Binding-site contacts:
Ligand atom C20 contacts residue GLU148 of chain 1.A at 3.2 Å.
Ligand atom O2 contacts residue TYR325 of chain 1.A at 3.4 Å (h-bond).
Ligand atom C16 contacts residue ARG72 of chain 1.A at 3.7 Å.
Ligand atom O15 contacts residue ARG72 of chain 1.A at 2.5 Å (salt-bridge).
Ligand atom C15 contacts residue ARG72 of chain 1.A at 3.6 Å.
Ligand atom O19 contacts residue ARG76 of chain 1.A at 3.7 Å.
Ligand atom C17 contacts residue TRP99 of chain 1.A at 3.4 Å (hydrophobic).
Ligand atom C16 contacts residue TRP99 of chain 1.A at 3.6 Å (hydrophobic).
Ligand atom C6 contacts residue GLU39 of chain 1.A at 3.4 Å.
Ligand atom O19 contacts residue ASP71 of chain 1.A at 3.2 Å (salt-bridge).
Ligand atom C7 contacts residue TYR325 of chain 1.A at 3.3 Å (hydrophobic).
Ligand atom C10 contacts residue ILE143 of chain 1.A at 3.6 Å (hydrophobic).
Ligand atom C1 contacts residue ARG291 of chain 1.A at 3.5 Å.
Ligand atom C3 contacts residue GLU198 of chain 1.A at 3.9 Å.
Ligand atom C17 contacts residue GLU148 of chain 1.A at 3.6 Å.
Ligand atom O15 contacts residue ASP71 of chain 1.A at 3.6 Å.
Ligand atom O20 contacts residue GLU198 of chain 1.A at 2.6 Å (salt-bridge).
Ligand atom C4 contacts residue GLU198 of chain 1.A at 3.8 Å.
Ligand atom C1 contacts residue TYR325 of chain 1.A at 3.0 Å (hydrophobic).
Ligand atom O2 contacts residue ARG291 of chain 1.A at 2.9 Å (salt-bridge).
Ligand atom C11 contacts residue ILE143 of chain 1.A at 3.5 Å (hydrophobic).
Ligand atom O19 contacts residue TRP99 of chain 1.A at 2.8 Å (h-bond).
Ligand atom C20 contacts residue GLU198 of chain 1.A at 3.4 Å.
Ligand atom C15 contacts residue ASP71 of chain 1.A at 3.8 Å.
Ligand atom C7 contacts residue ASP71 of chain 1.A at 3.5 Å.
Ligand atom O20 contacts residue GLU148 of chain 1.A at 3.7 Å.
Ligand atom O2 contacts residue ARG213 of chain 1.A at 3.3 Å (salt-bridge).
Ligand atom C7 contacts residue ARG38 of chain 1.A at 3.6 Å.
Ligand atom O1 contacts residue ARG291 of chain 1.A at 2.9 Å (salt-bridge).
Ligand atom C19 contacts residue TRP99 of chain 1.A at 3.2 Å (hydrophobic).
Ligand atom C3 contacts residue TYR325 of chain 1.A at 3.1 Å (hydrophobic).
Ligand atom C6 contacts residue ASP71 of chain 1.A at 3.3 Å.
Ligand atom O1 contacts residue ARG38 of chain 1.A at 2.8 Å (salt-bridge).
Ligand atom C4 contacts residue TYR325 of chain 1.A at 3.9 Å (hydrophobic).
Ligand atom C2 contacts residue TYR325 of chain 1.A at 2.8 Å (hydrophobic).
Ligand atom C11 contacts residue ARG145 of chain 1.A at 3.4 Å.
Ligand atom C7 contacts residue GLU39 of chain 1.A at 3.5 Å.
Ligand atom C18 contacts residue GLU148 of chain 1.A at 3.8 Å.
Ligand atom O1 contacts residue TYR325 of chain 1.A at 3.5 Å (h-bond).
Ligand atom C14 contacts residue ARG213 of chain 1.A at 3.5 Å.

Sequence of chain 1.A:
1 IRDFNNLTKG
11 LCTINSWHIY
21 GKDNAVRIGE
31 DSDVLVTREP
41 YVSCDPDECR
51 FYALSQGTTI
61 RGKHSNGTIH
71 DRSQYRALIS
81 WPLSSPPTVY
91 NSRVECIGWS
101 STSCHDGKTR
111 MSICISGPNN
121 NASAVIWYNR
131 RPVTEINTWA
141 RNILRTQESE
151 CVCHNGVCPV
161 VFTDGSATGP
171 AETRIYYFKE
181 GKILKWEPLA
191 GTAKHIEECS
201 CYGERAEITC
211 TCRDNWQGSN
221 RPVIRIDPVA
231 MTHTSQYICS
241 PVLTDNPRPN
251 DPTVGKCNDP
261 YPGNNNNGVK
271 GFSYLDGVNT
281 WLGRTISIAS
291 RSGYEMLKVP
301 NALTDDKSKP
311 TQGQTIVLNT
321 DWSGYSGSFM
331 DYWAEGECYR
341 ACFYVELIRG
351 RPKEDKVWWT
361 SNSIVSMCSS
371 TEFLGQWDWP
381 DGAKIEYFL

This protein binds this small molecule.
Small molecule (SMILES): CCCN(CCC)Cc1cc(C(=O)O)ccc1N1C(=O)CCC1(CO)CO